Sequence of chain 1.G:
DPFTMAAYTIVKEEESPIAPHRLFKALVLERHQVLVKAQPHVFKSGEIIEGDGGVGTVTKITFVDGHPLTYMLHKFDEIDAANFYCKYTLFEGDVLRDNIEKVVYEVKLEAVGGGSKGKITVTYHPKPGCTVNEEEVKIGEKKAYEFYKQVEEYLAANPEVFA

A protein and the small-molecule ligand that binds it are described below.
Small molecule (SMILES): O=S(=O)(O)c1cccc2cccc(Nc3ccccc3)c12

Binding-site contacts:
Ligand atom C5 contacts residue TYR88 of chain 1.G at 4.0 Å (hydrophobic).
Ligand atom C5 contacts residue VAL107 of chain 1.G at 3.8 Å (hydrophobic).
Ligand atom O1 contacts residue TYR148 of chain 1.G at 2.7 Å.
Ligand atom C3 contacts residue VAL107 of chain 1.G at 3.6 Å (hydrophobic).
Ligand atom C15 contacts residue LEU23 of chain 1.G at 4.0 Å (hydrophobic).
Ligand atom C16 contacts residue LEU109 of chain 1.G at 3.7 Å (hydrophobic).
Ligand atom C14 contacts residue GLU14 of chain 1.G at 3.7 Å.
Ligand atom C8 contacts residue ILE120 of chain 1.G at 4.0 Å (hydrophobic).
Ligand atom C12 contacts residue TYR148 of chain 1.G at 3.3 Å (hydrophobic).
Ligand atom C3 contacts residue LEU27 of chain 1.G at 4.1 Å (hydrophobic).
Ligand atom C7 contacts residue TYR88 of chain 1.G at 3.5 Å (hydrophobic).
Ligand atom O2 contacts residue ALA144 of chain 1.G at 4.1 Å.
Ligand atom C8 contacts residue ALA144 of chain 1.G at 3.8 Å (hydrophobic).
Ligand atom C13 contacts residue GLU15 of chain 1.G at 4.0 Å.
Ligand atom C7 contacts residue ILE120 of chain 1.G at 4.0 Å (hydrophobic).
Ligand atom O2 contacts residue LYS12 of chain 1.G at 2.9 Å (salt-bridge).
Ligand atom S contacts residue LYS12 of chain 1.G at 4.0 Å.
Ligand atom C6 contacts residue TYR88 of chain 1.G at 2.9 Å (hydrophobic).
Ligand atom C7 contacts residue ARG31 of chain 1.G at 3.9 Å.
Ligand atom C4 contacts residue LEU27 of chain 1.G at 3.7 Å (hydrophobic).
Ligand atom C13 contacts residue GLU14 of chain 1.G at 3.6 Å.
Ligand atom C4 contacts residue VAL107 of chain 1.G at 3.3 Å (hydrophobic).
Ligand atom C2 contacts residue LEU27 of chain 1.G at 4.0 Å (hydrophobic).
Ligand atom C15 contacts residue GLY118 of chain 1.G at 4.0 Å.
Ligand atom N contacts residue TYR148 of chain 1.G at 4.1 Å.
Ligand atom C12 contacts residue GLU14 of chain 1.G at 3.7 Å.
Ligand atom O2 contacts residue TYR145 of chain 1.G at 4.0 Å.
Ligand atom C4 contacts residue VAL28 of chain 1.G at 4.1 Å (hydrophobic).
Ligand atom C8 contacts residue LYS12 of chain 1.G at 3.7 Å.
Ligand atom O3 contacts residue ILE120 of chain 1.G at 3.5 Å.
Ligand atom C13 contacts residue TYR148 of chain 1.G at 3.5 Å (hydrophobic).
Ligand atom C14 contacts residue LEU23 of chain 1.G at 4.0 Å (hydrophobic).
Ligand atom C6 contacts residue ARG31 of chain 1.G at 3.8 Å.
Ligand atom O1 contacts residue ALA144 of chain 1.G at 3.7 Å.
Ligand atom C4 contacts residue ARG31 of chain 1.G at 4.1 Å.
Ligand atom C6 contacts residue ILE120 of chain 1.G at 4.1 Å (hydrophobic).
Ligand atom C9 contacts residue ILE120 of chain 1.G at 4.1 Å (hydrophobic).
Ligand atom C15 contacts residue LEU109 of chain 1.G at 3.3 Å (hydrophobic).
Ligand atom C3 contacts residue VAL28 of chain 1.G at 4.0 Å (hydrophobic).
Ligand atom C5 contacts residue ARG31 of chain 1.G at 3.9 Å.